Binding-site contacts:
Ligand atom C16 contacts residue SER98 of chain 1.A at 3.6 Å.
Ligand atom C10 contacts residue GLN91 of chain 1.A at 3.7 Å.
Ligand atom C17 contacts residue LYS142 of chain 1.A at 3.8 Å.
Ligand atom C08 contacts residue VAL94 of chain 1.A at 3.6 Å (hydrophobic).
Ligand atom C22 contacts residue LYS95 of chain 1.A at 3.4 Å.
Ligand atom C05 contacts residue LEU16 of chain 1.A at 3.8 Å (hydrophobic).
Ligand atom N14 contacts residue LEU145 of chain 1.A at 3.9 Å.
Ligand atom N11 contacts residue VAL94 of chain 1.A at 3.7 Å.
Ligand atom N11 contacts residue LEU145 of chain 1.A at 3.6 Å.
Ligand atom C13 contacts residue LEU145 of chain 1.A at 3.8 Å (hydrophobic).
Ligand atom C12 contacts residue LEU145 of chain 1.A at 3.6 Å (hydrophobic).
Ligand atom N20 contacts residue LEU145 of chain 1.A at 3.9 Å.
Ligand atom C15 contacts residue SER98 of chain 1.A at 3.6 Å.
Ligand atom C13 contacts residue LEU44 of chain 1.A at 3.9 Å (hydrophobic).
Ligand atom N11 contacts residue GLN91 of chain 1.A at 3.0 Å (h-bond).
Ligand atom N11 contacts residue GLU92 of chain 1.A at 2.8 Å (salt-bridge).
Ligand atom C10 contacts residue GLU92 of chain 1.A at 3.9 Å.
Ligand atom N09 contacts residue VAL94 of chain 1.A at 3.2 Å (h-bond).
Ligand atom N11 contacts residue LEU44 of chain 1.A at 3.6 Å.
Ligand atom C05 contacts residue GLY97 of chain 1.A at 3.6 Å.
Ligand atom C06 contacts residue PHE93 of chain 1.A at 3.8 Å (hydrophobic).
Ligand atom O19 contacts residue LYS142 of chain 1.A at 2.9 Å (salt-bridge).
Ligand atom C12 contacts residue GLN91 of chain 1.A at 3.6 Å.
Ligand atom C04 contacts residue LEU16 of chain 1.A at 3.9 Å (hydrophobic).
Ligand atom C06 contacts residue GLY97 of chain 1.A at 3.4 Å.
Ligand atom N09 contacts residue LEU44 of chain 1.A at 3.8 Å.
Ligand atom C06 contacts residue VAL94 of chain 1.A at 3.4 Å (hydrophobic).
Ligand atom C12 contacts residue LEU44 of chain 1.A at 3.6 Å (hydrophobic).
Ligand atom C10 contacts residue VAL94 of chain 1.A at 3.9 Å (hydrophobic).
Ligand atom C22 contacts residue VAL94 of chain 1.A at 3.1 Å (hydrophobic).
Ligand atom C08 contacts residue LEU44 of chain 1.A at 3.9 Å (hydrophobic).
Ligand atom N07 contacts residue GLY97 of chain 1.A at 3.7 Å.
Ligand atom C18 contacts residue LYS142 of chain 1.A at 3.5 Å.
Ligand atom N07 contacts residue VAL94 of chain 1.A at 2.8 Å (h-bond).
Ligand atom C23 contacts residue LYS95 of chain 1.A at 3.4 Å.
Ligand atom C22 contacts residue PHE93 of chain 1.A at 3.4 Å (hydrophobic).
Ligand atom O19 contacts residue ASN143 of chain 1.A at 3.0 Å (h-bond).
Ligand atom C10 contacts residue LEU44 of chain 1.A at 3.5 Å (hydrophobic).
Ligand atom N07 contacts residue PHE93 of chain 1.A at 3.4 Å.
Ligand atom C22 contacts residue GLY97 of chain 1.A at 3.6 Å.

A protein and the small-molecule ligand that binds it are described below.
Small molecule (SMILES): N#Cc1ccc(Nc2nc(N)cc(-n3ccc(CO)n3)n2)cc1

Sequence of chain 1.A:
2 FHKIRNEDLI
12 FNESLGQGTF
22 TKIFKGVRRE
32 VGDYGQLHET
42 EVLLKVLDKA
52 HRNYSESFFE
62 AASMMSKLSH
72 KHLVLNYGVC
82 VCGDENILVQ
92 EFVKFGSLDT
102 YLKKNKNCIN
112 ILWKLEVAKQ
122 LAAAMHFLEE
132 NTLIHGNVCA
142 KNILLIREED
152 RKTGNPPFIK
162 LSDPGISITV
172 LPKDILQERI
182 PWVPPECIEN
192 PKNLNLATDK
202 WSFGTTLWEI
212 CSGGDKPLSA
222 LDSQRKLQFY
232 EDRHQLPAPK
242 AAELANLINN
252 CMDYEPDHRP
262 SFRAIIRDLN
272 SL